Sequence of chain 1.C:
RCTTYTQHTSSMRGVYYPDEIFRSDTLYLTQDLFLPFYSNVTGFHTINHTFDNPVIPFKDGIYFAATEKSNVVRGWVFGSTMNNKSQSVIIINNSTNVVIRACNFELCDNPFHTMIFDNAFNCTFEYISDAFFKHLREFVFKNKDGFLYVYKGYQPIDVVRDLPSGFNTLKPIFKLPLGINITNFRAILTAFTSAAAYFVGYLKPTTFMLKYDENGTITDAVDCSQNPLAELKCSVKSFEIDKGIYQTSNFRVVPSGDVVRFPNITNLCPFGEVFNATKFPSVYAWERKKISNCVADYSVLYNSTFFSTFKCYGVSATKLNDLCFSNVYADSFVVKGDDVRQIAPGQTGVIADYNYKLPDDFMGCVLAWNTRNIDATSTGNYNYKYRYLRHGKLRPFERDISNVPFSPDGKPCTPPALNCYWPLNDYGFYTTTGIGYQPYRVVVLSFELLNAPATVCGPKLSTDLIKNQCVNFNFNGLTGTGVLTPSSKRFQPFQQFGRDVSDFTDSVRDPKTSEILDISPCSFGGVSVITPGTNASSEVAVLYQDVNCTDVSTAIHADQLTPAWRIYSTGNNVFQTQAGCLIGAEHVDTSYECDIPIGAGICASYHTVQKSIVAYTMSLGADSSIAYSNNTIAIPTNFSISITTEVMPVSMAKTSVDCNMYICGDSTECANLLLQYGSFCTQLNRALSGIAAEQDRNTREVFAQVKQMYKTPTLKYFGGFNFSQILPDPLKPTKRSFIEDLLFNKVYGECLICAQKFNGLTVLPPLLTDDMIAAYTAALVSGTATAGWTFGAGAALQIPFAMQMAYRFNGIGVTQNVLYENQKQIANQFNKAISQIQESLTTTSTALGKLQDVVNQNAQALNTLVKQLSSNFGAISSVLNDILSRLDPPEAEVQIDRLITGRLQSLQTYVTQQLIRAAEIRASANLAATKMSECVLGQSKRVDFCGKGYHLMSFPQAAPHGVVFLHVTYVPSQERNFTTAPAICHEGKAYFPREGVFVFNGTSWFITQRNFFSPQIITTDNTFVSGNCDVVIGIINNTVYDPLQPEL

A small-molecule ligand and the protein it binds are described below.
Small molecule (SMILES): CC(=O)N[C@H]1[C@H](O[C@H]2[C@H](O)[C@@H](NC(C)=O)CO[C@@H]2CO)O[C@H](CO)[C@@H](O)[C@@H]1O

Binding-site contacts:
Ligand atom C4 contacts residue ASN718 of chain 1.C at 4.2 Å.
Ligand atom C7 contacts residue ASN718 of chain 1.C at 3.3 Å.
Ligand atom C7 contacts residue THR717 of chain 1.C at 4.3 Å.
Ligand atom N2 contacts residue ASN718 of chain 1.C at 2.8 Å (h-bond).
Ligand atom C8 contacts residue ASN718 of chain 1.C at 3.8 Å.
Ligand atom C1 contacts residue ASN718 of chain 1.C at 1.4 Å.
Ligand atom O7 contacts residue THR717 of chain 1.C at 4.2 Å.
Ligand atom C5 contacts residue ASN718 of chain 1.C at 3.7 Å.
Ligand atom O5 contacts residue ASN718 of chain 1.C at 2.4 Å (h-bond).
Ligand atom C2 contacts residue ASN718 of chain 1.C at 2.4 Å.
Ligand atom O7 contacts residue ASN718 of chain 1.C at 3.5 Å (h-bond).
Ligand atom C8 contacts residue THR717 of chain 1.C at 4.1 Å.
Ligand atom C3 contacts residue ASN718 of chain 1.C at 3.6 Å.
Ligand atom C8 contacts residue PHE1110 of chain 1.C at 4.3 Å (hydrophobic).